The small molecule below binds the protein below.
Small molecule (SMILES): CC(=O)N[C@H]1[C@H](O[C@H]2[C@H](O)[C@@H](NC(C)=O)CO[C@@H]2CO)O[C@H](CO)[C@@H](O)[C@@H]1O

Sequence of chain 1.A:
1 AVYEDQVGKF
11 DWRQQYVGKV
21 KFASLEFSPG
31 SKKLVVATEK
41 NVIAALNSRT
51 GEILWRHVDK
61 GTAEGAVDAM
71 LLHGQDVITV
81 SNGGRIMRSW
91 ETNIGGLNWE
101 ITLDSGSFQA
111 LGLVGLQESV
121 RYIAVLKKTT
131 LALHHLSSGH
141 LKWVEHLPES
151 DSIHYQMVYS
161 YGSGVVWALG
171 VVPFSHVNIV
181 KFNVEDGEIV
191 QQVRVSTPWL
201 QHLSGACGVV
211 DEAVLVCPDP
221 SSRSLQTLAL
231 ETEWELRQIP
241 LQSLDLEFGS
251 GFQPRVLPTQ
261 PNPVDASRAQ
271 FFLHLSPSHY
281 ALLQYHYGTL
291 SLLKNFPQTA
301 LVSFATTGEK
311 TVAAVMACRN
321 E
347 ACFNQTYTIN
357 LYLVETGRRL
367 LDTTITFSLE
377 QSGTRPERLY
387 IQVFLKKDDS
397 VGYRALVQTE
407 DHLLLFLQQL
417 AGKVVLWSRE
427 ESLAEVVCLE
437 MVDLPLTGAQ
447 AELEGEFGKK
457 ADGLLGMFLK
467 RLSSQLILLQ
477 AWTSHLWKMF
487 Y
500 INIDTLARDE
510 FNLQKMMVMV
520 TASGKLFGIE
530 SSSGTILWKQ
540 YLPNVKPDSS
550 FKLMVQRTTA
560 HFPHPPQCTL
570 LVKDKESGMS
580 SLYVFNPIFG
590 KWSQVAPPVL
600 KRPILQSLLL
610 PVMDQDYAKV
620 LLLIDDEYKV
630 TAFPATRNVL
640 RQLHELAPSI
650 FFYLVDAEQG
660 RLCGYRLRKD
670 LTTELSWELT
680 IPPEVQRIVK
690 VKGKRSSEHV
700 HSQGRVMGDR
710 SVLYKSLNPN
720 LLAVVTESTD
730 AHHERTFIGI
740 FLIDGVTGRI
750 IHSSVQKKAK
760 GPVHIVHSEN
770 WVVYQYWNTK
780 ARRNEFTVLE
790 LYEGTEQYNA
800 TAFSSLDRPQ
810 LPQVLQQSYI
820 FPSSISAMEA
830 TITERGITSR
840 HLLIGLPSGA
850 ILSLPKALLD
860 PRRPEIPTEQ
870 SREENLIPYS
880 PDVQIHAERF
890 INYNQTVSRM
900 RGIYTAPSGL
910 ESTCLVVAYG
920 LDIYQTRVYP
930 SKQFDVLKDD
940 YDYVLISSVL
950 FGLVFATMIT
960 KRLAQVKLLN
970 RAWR

Sequence of chain 1.F:
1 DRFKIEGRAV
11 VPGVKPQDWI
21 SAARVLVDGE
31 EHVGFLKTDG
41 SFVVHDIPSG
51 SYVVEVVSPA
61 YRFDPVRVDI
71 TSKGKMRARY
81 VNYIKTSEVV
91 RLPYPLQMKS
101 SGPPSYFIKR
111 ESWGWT

Binding-site contacts:
Ligand atom C4 contacts residue ASN893 of chain 1.A at 4.2 Å.
Ligand atom C1 contacts residue ASN893 of chain 1.A at 1.4 Å.
Ligand atom C7 contacts residue ASN893 of chain 1.A at 3.9 Å.
Ligand atom C8 contacts residue VAL7 of chain 1.A at 4.4 Å (hydrophobic).
Ligand atom C1 contacts residue TYR892 of chain 1.A at 4.4 Å (hydrophobic).
Ligand atom C5 contacts residue ASN893 of chain 1.A at 3.7 Å.
Ligand atom O5 contacts residue ASN893 of chain 1.A at 2.4 Å (h-bond).
Ligand atom C6 contacts residue GLU4 of chain 1.A at 4.2 Å.
Ligand atom C2 contacts residue ASN893 of chain 1.A at 2.5 Å.
Ligand atom C6 contacts residue PHE107 of chain 1.F at 4.2 Å (hydrophobic).
Ligand atom C8 contacts residue GLU4 of chain 1.A at 4.2 Å.
Ligand atom O6 contacts residue GLU4 of chain 1.A at 3.9 Å.
Ligand atom N2 contacts residue ASN893 of chain 1.A at 2.9 Å (h-bond).
Ligand atom C3 contacts residue ASN893 of chain 1.A at 3.8 Å.